A protein and the small-molecule ligand that binds it are described below.
Small molecule (SMILES): [H]/N=C(\N)c1ccc(CNC(=O)C2CC(CC)(CC)c3c(Cl)nc(NC4CCC4)c(=O)n32)cc1

Sequence of chain 1.A:
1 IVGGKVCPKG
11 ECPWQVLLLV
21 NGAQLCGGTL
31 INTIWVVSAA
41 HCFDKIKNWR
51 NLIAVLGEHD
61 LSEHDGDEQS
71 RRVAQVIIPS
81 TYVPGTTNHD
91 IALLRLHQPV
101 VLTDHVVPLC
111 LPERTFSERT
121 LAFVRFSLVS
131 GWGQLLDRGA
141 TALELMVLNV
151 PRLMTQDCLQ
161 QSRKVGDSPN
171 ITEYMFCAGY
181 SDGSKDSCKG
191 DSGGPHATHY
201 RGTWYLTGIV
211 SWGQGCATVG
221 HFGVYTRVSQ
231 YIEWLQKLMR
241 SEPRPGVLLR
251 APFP

Binding-site contacts:
Ligand atom C11 contacts residue ASP186 of chain 1.A at 3.6 Å.
Ligand atom C5 contacts residue CYS188 of chain 1.A at 3.6 Å (hydrophobic).
Ligand atom N13 contacts residue SER187 of chain 1.A at 3.4 Å (h-bond).
Ligand atom C2 contacts residue TRP212 of chain 1.A at 3.8 Å (hydrophobic).
Ligand atom N48 contacts residue TRP212 of chain 1.A at 3.8 Å.
Ligand atom C49 contacts residue GLY213 of chain 1.A at 3.7 Å.
Ligand atom C30 contacts residue HIS41 of chain 1.A at 3.8 Å.
Ligand atom C50 contacts residue PRO169 of chain 1.A at 3.5 Å (hydrophobic).
Ligand atom C20 contacts residue SER211 of chain 1.A at 3.7 Å.
Ligand atom C5 contacts residue SER192 of chain 1.A at 3.6 Å.
Ligand atom O46 contacts residue TRP212 of chain 1.A at 3.2 Å.
Ligand atom C28 contacts residue THR86 of chain 1.A at 3.3 Å.
Ligand atom N15 contacts residue SER192 of chain 1.A at 3.5 Å (h-bond).
Ligand atom N15 contacts residue HIS41 of chain 1.A at 3.8 Å.
Ligand atom C51 contacts residue GLN214 of chain 1.A at 3.1 Å.
Ligand atom N13 contacts residue GLY215 of chain 1.A at 2.8 Å (h-bond).
Ligand atom C11 contacts residue SER187 of chain 1.A at 3.1 Å.
Ligand atom C1 contacts residue GLY213 of chain 1.A at 3.8 Å.
Ligand atom N13 contacts residue ASP186 of chain 1.A at 2.8 Å (salt-bridge).
Ligand atom C11 contacts residue TRP212 of chain 1.A at 3.8 Å (hydrophobic).
Ligand atom C21 contacts residue HIS41 of chain 1.A at 3.5 Å.
Ligand atom C42 contacts residue THR87 of chain 1.A at 3.8 Å.
Ligand atom N12 contacts residue TRP212 of chain 1.A at 3.8 Å.
Ligand atom C30 contacts residue THR87 of chain 1.A at 3.6 Å.
Ligand atom C2 contacts residue GLY213 of chain 1.A at 3.5 Å.
Ligand atom O46 contacts residue GLY213 of chain 1.A at 3.3 Å (h-bond).
Ligand atom C45 contacts residue TRP212 of chain 1.A at 3.3 Å (hydrophobic).
Ligand atom N12 contacts residue SER187 of chain 1.A at 3.1 Å (h-bond).
Ligand atom N12 contacts residue ASP186 of chain 1.A at 3.0 Å (salt-bridge).
Ligand atom C1 contacts residue TRP212 of chain 1.A at 3.7 Å (hydrophobic).
Ligand atom C30 contacts residue ASP90 of chain 1.A at 3.8 Å.
Ligand atom C1 contacts residue SER187 of chain 1.A at 3.7 Å.
Ligand atom CL4 contacts residue GLY85 of chain 1.A at 3.2 Å.
Ligand atom N48 contacts residue GLY213 of chain 1.A at 3.1 Å (h-bond).
Ligand atom C14 contacts residue SER192 of chain 1.A at 3.0 Å.
Ligand atom C2 contacts residue GLY215 of chain 1.A at 3.4 Å.
Ligand atom N15 contacts residue SER211 of chain 1.A at 3.0 Å (h-bond).
Ligand atom N12 contacts residue GLY223 of chain 1.A at 3.5 Å.
Ligand atom N24 contacts residue TRP212 of chain 1.A at 3.7 Å.
Ligand atom C30 contacts residue THR86 of chain 1.A at 3.5 Å.